A small-molecule ligand and the protein it binds are described below.
Small molecule (SMILES): Nc1ncnc2c1ncn2[C@H]1C[C@H](O)[C@@H](CO[P](=O)(O)O[P](=O)(O)OP(=O)(O)O)O1

Binding-site contacts:
Ligand atom C6 contacts residue ARG221 of chain 1.B at 3.4 Å.
Ligand atom N7 contacts residue TYR278 of chain 1.B at 3.7 Å.
Ligand atom C1' contacts residue CYS276 of chain 1.B at 3.9 Å (hydrophobic).
Ligand atom C4' contacts residue SER277 of chain 1.B at 3.9 Å.
Ligand atom O1B contacts residue GLY55 of chain 1.B at 3.8 Å.
Ligand atom O1B contacts residue SER56 of chain 1.B at 3.6 Å.
Ligand atom C4 contacts residue TYR278 of chain 1.B at 3.7 Å (hydrophobic).
Ligand atom C5 contacts residue TYR278 of chain 1.B at 3.6 Å (hydrophobic).
Ligand atom O2G contacts residue SER56 of chain 1.B at 2.8 Å (h-bond).
Ligand atom O2B contacts residue SER56 of chain 1.B at 2.8 Å (h-bond).
Ligand atom O2B contacts residue ASP70 of chain 1.B at 3.1 Å (salt-bridge).
Ligand atom O4' contacts residue CYS276 of chain 1.B at 3.7 Å.
Ligand atom O1A contacts residue ASP70 of chain 1.B at 2.7 Å (salt-bridge).
Ligand atom O3B contacts residue SER277 of chain 1.B at 3.4 Å (h-bond).
Ligand atom O3B contacts residue SER56 of chain 1.B at 3.6 Å.
Ligand atom O1G contacts residue SER277 of chain 1.B at 2.8 Å (h-bond).
Ligand atom N1 contacts residue ARG221 of chain 1.B at 3.6 Å.
Ligand atom O2B contacts residue GLU68 of chain 1.B at 3.9 Å.
Ligand atom PB contacts residue SER56 of chain 1.B at 3.6 Å.
Ligand atom N9 contacts residue TYR278 of chain 1.B at 3.7 Å.
Ligand atom C2 contacts residue TYR278 of chain 1.B at 3.8 Å (hydrophobic).
Ligand atom O2B contacts residue MG1 of chain 1.L at 2.7 Å.
Ligand atom C5' contacts residue SER277 of chain 1.B at 3.4 Å.
Ligand atom PG contacts residue SER56 of chain 1.B at 3.7 Å.
Ligand atom O2G contacts residue LYS259 of chain 1.B at 2.9 Å (salt-bridge).
Ligand atom O3' contacts residue CYS276 of chain 1.B at 3.7 Å.
Ligand atom O1A contacts residue MG1 of chain 1.L at 3.8 Å.
Ligand atom O4' contacts residue TYR278 of chain 1.B at 3.7 Å.
Ligand atom N6 contacts residue ARG221 of chain 1.B at 3.4 Å (salt-bridge).
Ligand atom O2B contacts residue GLY55 of chain 1.B at 3.3 Å.
Ligand atom O3G contacts residue GLU68 of chain 1.B at 2.6 Å (salt-bridge).
Ligand atom PA contacts residue ASP70 of chain 1.B at 3.6 Å.
Ligand atom O1A contacts residue GLU68 of chain 1.B at 2.8 Å (salt-bridge).
Ligand atom N1 contacts residue TYR278 of chain 1.B at 3.7 Å.
Ligand atom O3G contacts residue MG1 of chain 1.L at 2.7 Å.
Ligand atom O2A contacts residue ASP70 of chain 1.B at 3.5 Å (salt-bridge).
Ligand atom N6 contacts residue TYR278 of chain 1.B at 3.6 Å.
Ligand atom C6 contacts residue TYR278 of chain 1.B at 3.6 Å (hydrophobic).
Ligand atom O3G contacts residue SER56 of chain 1.B at 3.6 Å.
Ligand atom PG contacts residue SER277 of chain 1.B at 3.7 Å.

Sequence of chain 1.B:
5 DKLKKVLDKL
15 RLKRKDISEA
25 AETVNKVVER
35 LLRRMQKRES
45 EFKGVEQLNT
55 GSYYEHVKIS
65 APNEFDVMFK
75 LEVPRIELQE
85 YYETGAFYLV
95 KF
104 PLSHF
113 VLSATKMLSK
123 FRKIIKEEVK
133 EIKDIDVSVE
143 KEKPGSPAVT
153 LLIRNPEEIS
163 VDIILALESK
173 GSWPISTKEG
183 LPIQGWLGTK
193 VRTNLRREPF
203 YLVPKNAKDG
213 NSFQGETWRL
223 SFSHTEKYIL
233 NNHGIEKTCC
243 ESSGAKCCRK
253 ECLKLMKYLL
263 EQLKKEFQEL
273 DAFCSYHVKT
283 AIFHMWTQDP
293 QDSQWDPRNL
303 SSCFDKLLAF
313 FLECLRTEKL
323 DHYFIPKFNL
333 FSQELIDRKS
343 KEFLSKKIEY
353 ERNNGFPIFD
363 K